Binding-site contacts:
Ligand atom O7 contacts residue ASN117 of chain 1.A at 3.1 Å (h-bond).
Ligand atom C7 contacts residue THR119 of chain 1.A at 3.6 Å.
Ligand atom C7 contacts residue ASN13 of chain 1.A at 4.4 Å.
Ligand atom C8 contacts residue ASN13 of chain 1.A at 3.8 Å.
Ligand atom C4 contacts residue ASN117 of chain 1.A at 4.2 Å.
Ligand atom N2 contacts residue ASN117 of chain 1.A at 2.8 Å (h-bond).
Ligand atom C1 contacts residue ASN13 of chain 1.A at 4.4 Å.
Ligand atom C2 contacts residue ASN117 of chain 1.A at 2.4 Å.
Ligand atom C8 contacts residue THR11 of chain 1.A at 3.5 Å.
Ligand atom C3 contacts residue ASN117 of chain 1.A at 3.8 Å.
Ligand atom O5 contacts residue ASN117 of chain 1.A at 2.4 Å (h-bond).
Ligand atom O7 contacts residue THR119 of chain 1.A at 2.8 Å.
Ligand atom C8 contacts residue ASN117 of chain 1.A at 4.0 Å.
Ligand atom C8 contacts residue ASN12 of chain 1.A at 3.5 Å.
Ligand atom C5 contacts residue ASN117 of chain 1.A at 3.6 Å.
Ligand atom C8 contacts residue THR119 of chain 1.A at 3.5 Å.
Ligand atom N2 contacts residue ASN13 of chain 1.A at 4.2 Å.
Ligand atom O7 contacts residue PHE118 of chain 1.A at 4.0 Å.
Ligand atom C7 contacts residue ASN117 of chain 1.A at 3.2 Å.
Ligand atom C1 contacts residue ASN117 of chain 1.A at 1.5 Å.

The protein below binds the small molecule below.
Small molecule (SMILES): CC(=O)N[C@@H]1[C@@H](O)[C@H](O)[C@@H](CO)O[C@H]1O

Sequence of chain 1.A:
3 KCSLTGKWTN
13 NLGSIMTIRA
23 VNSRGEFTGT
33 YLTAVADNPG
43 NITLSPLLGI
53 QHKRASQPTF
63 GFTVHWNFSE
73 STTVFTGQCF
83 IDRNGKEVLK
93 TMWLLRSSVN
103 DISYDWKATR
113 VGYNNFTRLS